Sequence of chain 1.A:
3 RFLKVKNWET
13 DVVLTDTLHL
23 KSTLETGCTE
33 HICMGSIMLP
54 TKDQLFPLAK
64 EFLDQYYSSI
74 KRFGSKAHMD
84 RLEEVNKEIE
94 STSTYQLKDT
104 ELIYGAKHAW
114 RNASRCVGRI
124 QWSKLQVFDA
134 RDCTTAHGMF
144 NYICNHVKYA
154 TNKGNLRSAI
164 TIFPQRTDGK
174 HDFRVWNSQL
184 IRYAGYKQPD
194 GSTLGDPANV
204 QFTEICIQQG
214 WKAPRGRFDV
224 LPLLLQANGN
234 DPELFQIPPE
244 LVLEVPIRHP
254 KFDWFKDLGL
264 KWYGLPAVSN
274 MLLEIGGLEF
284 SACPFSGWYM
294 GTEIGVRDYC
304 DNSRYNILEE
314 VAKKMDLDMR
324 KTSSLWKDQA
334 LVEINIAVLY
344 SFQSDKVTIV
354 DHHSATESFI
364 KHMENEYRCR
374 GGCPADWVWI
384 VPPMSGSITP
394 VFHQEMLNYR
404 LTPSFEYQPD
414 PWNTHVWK

A small-molecule ligand and the protein it binds are described below.
Small molecule (SMILES): NCc1cccc(OCc2ccc3ccc(N)nc3c2)c1

Binding-site contacts:
Ligand atom N01 contacts residue HEM1 of chain 1.C at 3.9 Å.
Ligand atom C24 contacts residue HEM1 of chain 1.C at 3.6 Å.
Ligand atom O12 contacts residue VAL271 of chain 1.A at 4.1 Å.
Ligand atom C23 contacts residue ASN273 of chain 1.A at 3.7 Å.
Ligand atom C10 contacts residue GLU296 of chain 1.A at 3.4 Å.
Ligand atom C24 contacts residue ASN273 of chain 1.A at 4.0 Å.
Ligand atom C02 contacts residue GLU296 of chain 1.A at 3.4 Å.
Ligand atom C06 contacts residue VAL271 of chain 1.A at 3.7 Å (hydrophobic).
Ligand atom C22 contacts residue HEM1 of chain 1.C at 4.0 Å.
Ligand atom N02 contacts residue PRO269 of chain 1.A at 3.6 Å.
Ligand atom C21 contacts residue HEM1 of chain 1.C at 3.6 Å.
Ligand atom C03 contacts residue HEM1 of chain 1.C at 3.0 Å.
Ligand atom C09 contacts residue HEM1 of chain 1.C at 3.2 Å.
Ligand atom C25 contacts residue HEM1 of chain 1.C at 3.1 Å.
Ligand atom O12 contacts residue HEM1 of chain 1.C at 3.2 Å.
Ligand atom N28 contacts residue H4B1 of chain 1.D at 3.8 Å.
Ligand atom C07 contacts residue VAL271 of chain 1.A at 3.4 Å (hydrophobic).
Ligand atom C10 contacts residue HEM1 of chain 1.C at 3.8 Å.
Ligand atom C09 contacts residue GLU296 of chain 1.A at 3.4 Å.
Ligand atom C06 contacts residue PHE288 of chain 1.A at 3.7 Å (hydrophobic).
Ligand atom N02 contacts residue TYR292 of chain 1.A at 3.7 Å.
Ligand atom C02 contacts residue TRP291 of chain 1.A at 4.0 Å (hydrophobic).
Ligand atom C04 contacts residue HEM1 of chain 1.C at 3.3 Å.
Ligand atom C02 contacts residue PRO269 of chain 1.A at 4.0 Å (hydrophobic).
Ligand atom N02 contacts residue GLU296 of chain 1.A at 2.7 Å (salt-bridge).
Ligand atom C23 contacts residue TYR410 of chain 1.A at 4.0 Å (hydrophobic).
Ligand atom C26 contacts residue HEM1 of chain 1.C at 3.1 Å.
Ligand atom N02 contacts residue TRP291 of chain 1.A at 2.9 Å (h-bond).
Ligand atom C22 contacts residue TYR410 of chain 1.A at 3.9 Å (hydrophobic).
Ligand atom N02 contacts residue HEM1 of chain 1.C at 3.8 Å.
Ligand atom C23 contacts residue HEM1 of chain 1.C at 4.0 Å.
Ligand atom N28 contacts residue TRP382 of chain 1.A at 3.7 Å.
Ligand atom C06 contacts residue HEM1 of chain 1.C at 3.2 Å.
Ligand atom N01 contacts residue GLU296 of chain 1.A at 2.6 Å (salt-bridge).
Ligand atom C02 contacts residue HEM1 of chain 1.C at 3.7 Å.
Ligand atom C07 contacts residue HEM1 of chain 1.C at 3.5 Å.
Ligand atom C08 contacts residue VAL271 of chain 1.A at 3.7 Å (hydrophobic).
Ligand atom C08 contacts residue HEM1 of chain 1.C at 3.5 Å.
Ligand atom C11 contacts residue HEM1 of chain 1.C at 3.2 Å.
Ligand atom C05 contacts residue HEM1 of chain 1.C at 3.7 Å.